The small molecule below binds the protein below.
Small molecule (SMILES): CC(=O)N[C@H]1[C@H](O[C@H]2[C@H](O)[C@@H](NC(C)=O)CO[C@@H]2CO)O[C@H](CO)[C@@H](O)[C@@H]1O

Sequence of chain 1.K:
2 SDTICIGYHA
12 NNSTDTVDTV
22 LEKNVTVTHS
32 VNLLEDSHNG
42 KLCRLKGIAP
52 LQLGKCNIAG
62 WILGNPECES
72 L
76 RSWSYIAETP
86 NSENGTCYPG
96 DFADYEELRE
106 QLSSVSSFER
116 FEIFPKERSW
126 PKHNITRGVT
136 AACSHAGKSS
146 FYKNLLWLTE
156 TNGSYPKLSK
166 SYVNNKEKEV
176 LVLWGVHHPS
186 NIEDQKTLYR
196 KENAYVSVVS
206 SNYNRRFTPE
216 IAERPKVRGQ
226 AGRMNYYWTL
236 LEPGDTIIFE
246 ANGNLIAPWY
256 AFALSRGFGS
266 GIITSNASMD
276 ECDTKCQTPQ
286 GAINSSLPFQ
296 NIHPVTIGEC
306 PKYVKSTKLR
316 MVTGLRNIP

Binding-site contacts:
Ligand atom C1 contacts residue THR131 of chain 1.K at 4.4 Å.
Ligand atom O7 contacts residue THR156 of chain 1.K at 3.2 Å (h-bond).
Ligand atom C5 contacts residue THR131 of chain 1.K at 4.1 Å.
Ligand atom C8 contacts residue THR156 of chain 1.K at 4.1 Å.
Ligand atom C1 contacts residue ASN129 of chain 1.K at 1.4 Å.
Ligand atom C7 contacts residue THR156 of chain 1.K at 4.1 Å.
Ligand atom N2 contacts residue ASN129 of chain 1.K at 2.9 Å (h-bond).
Ligand atom O7 contacts residue ASN129 of chain 1.K at 2.8 Å (h-bond).
Ligand atom C8 contacts residue ASN129 of chain 1.K at 4.3 Å.
Ligand atom C4 contacts residue ASN129 of chain 1.K at 4.3 Å.
Ligand atom C6 contacts residue ARG132 of chain 1.K at 3.8 Å.
Ligand atom O6 contacts residue ARG132 of chain 1.K at 3.0 Å (salt-bridge).
Ligand atom O5 contacts residue ARG132 of chain 1.K at 3.0 Å (salt-bridge).
Ligand atom C5 contacts residue ARG132 of chain 1.K at 4.0 Å.
Ligand atom C7 contacts residue ASN129 of chain 1.K at 3.0 Å.
Ligand atom C5 contacts residue ASN129 of chain 1.K at 3.7 Å.
Ligand atom C1 contacts residue ARG132 of chain 1.K at 3.9 Å.
Ligand atom O5 contacts residue ASN129 of chain 1.K at 2.4 Å (h-bond).
Ligand atom C3 contacts residue ASN129 of chain 1.K at 3.8 Å.
Ligand atom C2 contacts residue ASN129 of chain 1.K at 2.5 Å.